A protein and the small-molecule ligand that binds it are described below.
Small molecule (SMILES): CC(=O)N[C@H]1[C@H](O[C@H]2[C@H](O)[C@@H](NC(C)=O)CO[C@@H]2CO)O[C@H](CO)[C@@H](O)[C@@H]1O

Binding-site contacts:
Ligand atom C7 contacts residue THR156 of chain 24.F at 3.4 Å.
Ligand atom O7 contacts residue HIS148 of chain 24.F at 3.3 Å (h-bond).
Ligand atom C1 contacts residue MET151 of chain 24.F at 3.6 Å (hydrophobic).
Ligand atom N2 contacts residue GLY150 of chain 24.F at 4.1 Å.
Ligand atom C2 contacts residue HIS148 of chain 24.F at 4.2 Å.
Ligand atom C1 contacts residue ASN154 of chain 24.F at 2.5 Å.
Ligand atom O5 contacts residue ASN154 of chain 24.F at 2.4 Å (h-bond).
Ligand atom C8 contacts residue MET151 of chain 24.F at 4.1 Å (hydrophobic).
Ligand atom N2 contacts residue HIS148 of chain 24.F at 2.8 Å (h-bond).
Ligand atom O5 contacts residue THR156 of chain 24.F at 3.8 Å.
Ligand atom C2 contacts residue ASN154 of chain 24.F at 3.5 Å.
Ligand atom O5 contacts residue ARG164 of chain 24.F at 4.3 Å.
Ligand atom C7 contacts residue MET151 of chain 24.F at 4.0 Å (hydrophobic).
Ligand atom N2 contacts residue THR156 of chain 24.F at 4.3 Å.
Ligand atom C6 contacts residue ASN154 of chain 24.F at 3.0 Å.
Ligand atom C5 contacts residue THR156 of chain 24.F at 3.2 Å.
Ligand atom C6 contacts residue GLY157 of chain 24.F at 4.2 Å.
Ligand atom C5 contacts residue ASN154 of chain 24.F at 2.1 Å.
Ligand atom C8 contacts residue HIS148 of chain 24.F at 1.2 Å.
Ligand atom C2 contacts residue MET151 of chain 24.F at 4.1 Å (hydrophobic).
Ligand atom C1 contacts residue GLY150 of chain 24.F at 3.8 Å.
Ligand atom N2 contacts residue MET151 of chain 24.F at 3.4 Å.
Ligand atom C4 contacts residue ASN154 of chain 24.F at 3.2 Å.
Ligand atom O6 contacts residue ASN154 of chain 24.F at 2.4 Å (h-bond).
Ligand atom O7 contacts residue THR156 of chain 24.F at 2.4 Å.
Ligand atom O4 contacts residue ASN154 of chain 24.F at 3.5 Å (h-bond).
Ligand atom C8 contacts residue THR156 of chain 24.F at 2.9 Å.
Ligand atom C6 contacts residue THR156 of chain 24.F at 1.8 Å.
Ligand atom C2 contacts residue GLY150 of chain 24.F at 4.5 Å.
Ligand atom O4 contacts residue THR156 of chain 24.F at 4.2 Å.
Ligand atom C7 contacts residue HIS148 of chain 24.F at 2.3 Å.
Ligand atom C4 contacts residue THR156 of chain 24.F at 4.1 Å.
Ligand atom C3 contacts residue ASN154 of chain 24.F at 3.5 Å.
Ligand atom O6 contacts residue THR156 of chain 24.F at 1.2 Å (h-bond).
Ligand atom O6 contacts residue ASP155 of chain 24.F at 4.2 Å.
Ligand atom C6 contacts residue ASP155 of chain 24.F at 4.3 Å.
Ligand atom N2 contacts residue ASN154 of chain 24.F at 4.3 Å.
Ligand atom C8 contacts residue GLY157 of chain 24.F at 4.5 Å.

Sequence of chain 24.F:
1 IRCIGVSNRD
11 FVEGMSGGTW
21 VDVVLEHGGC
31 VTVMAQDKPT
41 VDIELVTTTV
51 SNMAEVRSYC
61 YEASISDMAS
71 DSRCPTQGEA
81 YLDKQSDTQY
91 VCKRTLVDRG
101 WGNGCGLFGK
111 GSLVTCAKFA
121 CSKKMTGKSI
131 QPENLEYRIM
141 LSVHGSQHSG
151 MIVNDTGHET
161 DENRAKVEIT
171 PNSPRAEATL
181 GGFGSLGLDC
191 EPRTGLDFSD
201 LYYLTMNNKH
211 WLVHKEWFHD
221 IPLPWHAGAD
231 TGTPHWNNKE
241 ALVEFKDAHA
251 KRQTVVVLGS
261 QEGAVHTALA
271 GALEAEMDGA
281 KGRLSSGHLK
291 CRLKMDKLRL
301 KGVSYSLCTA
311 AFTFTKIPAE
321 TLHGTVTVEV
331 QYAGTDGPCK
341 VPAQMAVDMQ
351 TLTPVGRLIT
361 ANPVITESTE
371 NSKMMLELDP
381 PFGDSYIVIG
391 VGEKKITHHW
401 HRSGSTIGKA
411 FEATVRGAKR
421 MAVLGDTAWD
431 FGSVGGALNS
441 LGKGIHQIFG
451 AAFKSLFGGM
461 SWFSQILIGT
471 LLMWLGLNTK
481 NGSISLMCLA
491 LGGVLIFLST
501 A